This small molecule binds to this protein.
Small molecule (SMILES): CC(=O)N[C@@H]1[C@@H](O)[C@H](O)[C@@H](CO)O[C@H]1O

Binding-site contacts:
Ligand atom O7 contacts residue ASN502 of chain 1.E at 3.3 Å (h-bond).
Ligand atom O6 contacts residue TYR524 of chain 1.E at 4.2 Å.
Ligand atom C6 contacts residue ASN526 of chain 1.E at 3.7 Å.
Ligand atom O6 contacts residue ASN526 of chain 1.E at 3.8 Å.
Ligand atom N2 contacts residue ASN502 of chain 1.E at 2.9 Å (h-bond).
Ligand atom C5 contacts residue ASN502 of chain 1.E at 3.7 Å.
Ligand atom O7 contacts residue LYS337 of chain 1.E at 3.7 Å.
Ligand atom C8 contacts residue ASN502 of chain 1.E at 4.5 Å.
Ligand atom C2 contacts residue ASN502 of chain 1.E at 2.5 Å.
Ligand atom C2 contacts residue TYR528 of chain 1.E at 4.4 Å (hydrophobic).
Ligand atom C4 contacts residue ASN502 of chain 1.E at 4.2 Å.
Ligand atom O4 contacts residue ASN526 of chain 1.E at 4.2 Å.
Ligand atom C1 contacts residue ASN502 of chain 1.E at 1.4 Å.
Ligand atom C4 contacts residue ASN526 of chain 1.E at 4.3 Å.
Ligand atom C3 contacts residue ASN502 of chain 1.E at 3.8 Å.
Ligand atom O5 contacts residue ASN502 of chain 1.E at 2.4 Å (h-bond).
Ligand atom C7 contacts residue TYR528 of chain 1.E at 4.0 Å (hydrophobic).
Ligand atom C1 contacts residue TYR528 of chain 1.E at 4.4 Å (hydrophobic).
Ligand atom O5 contacts residue ASN526 of chain 1.E at 4.1 Å.
Ligand atom C7 contacts residue ASN502 of chain 1.E at 3.3 Å.
Ligand atom C5 contacts residue ASN526 of chain 1.E at 3.3 Å.
Ligand atom C8 contacts residue TYR528 of chain 1.E at 3.2 Å (hydrophobic).
Ligand atom C6 contacts residue TYR524 of chain 1.E at 3.8 Å (hydrophobic).
Ligand atom C1 contacts residue ASN526 of chain 1.E at 4.1 Å.
Ligand atom N2 contacts residue TYR528 of chain 1.E at 3.4 Å.

Sequence of chain 1.E:
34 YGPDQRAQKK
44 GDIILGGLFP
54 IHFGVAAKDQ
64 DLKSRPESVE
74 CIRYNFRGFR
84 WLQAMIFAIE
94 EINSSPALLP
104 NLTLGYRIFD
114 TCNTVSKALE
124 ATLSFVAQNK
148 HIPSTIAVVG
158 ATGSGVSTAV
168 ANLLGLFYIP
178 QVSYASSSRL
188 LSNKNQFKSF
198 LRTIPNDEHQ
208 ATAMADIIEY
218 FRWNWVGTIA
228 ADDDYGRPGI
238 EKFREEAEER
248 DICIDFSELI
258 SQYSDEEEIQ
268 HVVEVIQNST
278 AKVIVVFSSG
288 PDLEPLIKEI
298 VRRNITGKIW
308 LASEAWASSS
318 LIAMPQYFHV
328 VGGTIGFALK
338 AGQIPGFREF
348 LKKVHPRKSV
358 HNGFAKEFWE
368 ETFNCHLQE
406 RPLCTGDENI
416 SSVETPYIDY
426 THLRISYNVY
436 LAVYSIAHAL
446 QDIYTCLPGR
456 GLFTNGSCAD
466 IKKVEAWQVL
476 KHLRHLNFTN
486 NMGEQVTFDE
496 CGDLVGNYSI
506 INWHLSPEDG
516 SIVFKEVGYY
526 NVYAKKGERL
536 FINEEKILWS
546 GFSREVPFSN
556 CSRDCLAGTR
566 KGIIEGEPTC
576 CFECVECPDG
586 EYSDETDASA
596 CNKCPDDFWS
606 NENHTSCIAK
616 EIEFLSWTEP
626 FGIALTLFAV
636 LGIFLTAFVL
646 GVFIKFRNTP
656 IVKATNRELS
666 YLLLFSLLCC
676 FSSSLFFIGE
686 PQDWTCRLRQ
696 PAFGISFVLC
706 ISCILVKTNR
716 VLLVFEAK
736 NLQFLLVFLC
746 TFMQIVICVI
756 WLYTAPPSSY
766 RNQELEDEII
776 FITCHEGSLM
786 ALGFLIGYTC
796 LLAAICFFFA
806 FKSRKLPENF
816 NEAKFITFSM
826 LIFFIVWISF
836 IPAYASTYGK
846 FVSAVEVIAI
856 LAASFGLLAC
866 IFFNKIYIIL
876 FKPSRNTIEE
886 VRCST